The small molecule below binds the protein below.
Small molecule (SMILES): CC(=O)N[C@@H]1[C@@H](O)[C@H](O)[C@@H](CO)O[C@H]1O

Sequence of chain 1.F:
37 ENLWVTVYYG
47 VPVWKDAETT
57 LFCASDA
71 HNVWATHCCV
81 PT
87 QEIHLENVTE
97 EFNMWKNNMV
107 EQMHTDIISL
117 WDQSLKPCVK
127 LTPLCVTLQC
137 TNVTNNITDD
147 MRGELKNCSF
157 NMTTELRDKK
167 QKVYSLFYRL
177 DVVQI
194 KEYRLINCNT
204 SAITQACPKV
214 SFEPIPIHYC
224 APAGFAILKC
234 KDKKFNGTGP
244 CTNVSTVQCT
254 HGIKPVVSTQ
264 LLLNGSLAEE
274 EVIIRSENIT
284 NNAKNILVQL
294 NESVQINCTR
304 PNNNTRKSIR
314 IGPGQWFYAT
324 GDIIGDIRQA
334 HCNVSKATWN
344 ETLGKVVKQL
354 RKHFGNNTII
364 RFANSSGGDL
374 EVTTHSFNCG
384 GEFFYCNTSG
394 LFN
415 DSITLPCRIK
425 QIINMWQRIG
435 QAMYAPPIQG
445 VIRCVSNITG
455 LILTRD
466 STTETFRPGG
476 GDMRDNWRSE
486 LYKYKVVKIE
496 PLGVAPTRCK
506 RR

Binding-site contacts:
Ligand atom C5 contacts residue ASN153 of chain 1.F at 3.8 Å.
Ligand atom N2 contacts residue LEU172 of chain 1.F at 4.4 Å.
Ligand atom C2 contacts residue ASP325 of chain 1.F at 4.0 Å.
Ligand atom C5 contacts residue TYR170 of chain 1.F at 4.3 Å (hydrophobic).
Ligand atom C7 contacts residue ASP325 of chain 1.F at 3.6 Å.
Ligand atom C3 contacts residue ASN153 of chain 1.F at 3.9 Å.
Ligand atom O7 contacts residue VAL139 of chain 1.F at 4.4 Å.
Ligand atom C3 contacts residue ASP325 of chain 1.F at 3.7 Å.
Ligand atom O5 contacts residue TYR170 of chain 1.F at 4.4 Å.
Ligand atom C1 contacts residue ASN153 of chain 1.F at 1.5 Å.
Ligand atom C8 contacts residue LEU172 of chain 1.F at 4.0 Å (hydrophobic).
Ligand atom C4 contacts residue ASN153 of chain 1.F at 4.3 Å.
Ligand atom C1 contacts residue TYR170 of chain 1.F at 4.0 Å (hydrophobic).
Ligand atom N2 contacts residue ASN153 of chain 1.F at 2.9 Å (h-bond).
Ligand atom C3 contacts residue TYR170 of chain 1.F at 4.3 Å (hydrophobic).
Ligand atom C7 contacts residue LEU172 of chain 1.F at 4.4 Å (hydrophobic).
Ligand atom C8 contacts residue ASP325 of chain 1.F at 3.5 Å.
Ligand atom C2 contacts residue ASN153 of chain 1.F at 2.5 Å.
Ligand atom C8 contacts residue ASN153 of chain 1.F at 4.5 Å.
Ligand atom N2 contacts residue ASP325 of chain 1.F at 2.9 Å (salt-bridge).
Ligand atom O7 contacts residue ASN153 of chain 1.F at 3.4 Å (h-bond).
Ligand atom O3 contacts residue ASP325 of chain 1.F at 3.0 Å (salt-bridge).
Ligand atom O5 contacts residue ASN153 of chain 1.F at 2.5 Å (h-bond).
Ligand atom C8 contacts residue VAL139 of chain 1.F at 3.7 Å (hydrophobic).
Ligand atom C7 contacts residue ASN153 of chain 1.F at 3.3 Å.